This small molecule binds to this protein.
Small molecule (SMILES): CCC(C)(C)[C@@H]1CCc2[nH]nc(C(=O)NN)c2C1

Binding-site contacts:
Ligand atom N7 contacts residue HIS92 of chain 1.A at 4.0 Å.
Ligand atom C13 contacts residue ILE18 of chain 1.A at 4.1 Å (hydrophobic).
Ligand atom C3 contacts residue GLU89 of chain 1.A at 3.8 Å.
Ligand atom N2 contacts residue LEU142 of chain 1.A at 3.4 Å.
Ligand atom N1 contacts residue ALA39 of chain 1.A at 3.8 Å.
Ligand atom N1 contacts residue GLU89 of chain 1.A at 3.8 Å.
Ligand atom C15 contacts residue ASN140 of chain 1.A at 4.0 Å.
Ligand atom C3 contacts residue ALA39 of chain 1.A at 3.4 Å (hydrophobic).
Ligand atom C5 contacts residue LEU91 of chain 1.A at 3.9 Å (hydrophobic).
Ligand atom C16 contacts residue ALA152 of chain 1.A at 3.5 Å (hydrophobic).
Ligand atom C11 contacts residue PHE88 of chain 1.A at 4.0 Å (hydrophobic).
Ligand atom C18 contacts residue VAL26 of chain 1.A at 3.9 Å (hydrophobic).
Ligand atom N1 contacts residue LEU142 of chain 1.A at 3.7 Å.
Ligand atom N7 contacts residue LEU91 of chain 1.A at 2.5 Å (h-bond).
Ligand atom C5 contacts residue LEU142 of chain 1.A at 3.8 Å (hydrophobic).
Ligand atom C18 contacts residue ASP153 of chain 1.A at 4.1 Å.
Ligand atom C10 contacts residue LEU142 of chain 1.A at 3.9 Å (hydrophobic).
Ligand atom N2 contacts residue LEU91 of chain 1.A at 3.6 Å (h-bond).
Ligand atom N8 contacts residue LEU91 of chain 1.A at 3.1 Å (h-bond).
Ligand atom C16 contacts residue ASP153 of chain 1.A at 3.8 Å.
Ligand atom C6 contacts residue ILE18 of chain 1.A at 3.7 Å (hydrophobic).
Ligand atom C16 contacts residue ASN140 of chain 1.A at 3.3 Å.
Ligand atom C4 contacts residue LEU142 of chain 1.A at 3.6 Å (hydrophobic).
Ligand atom N8 contacts residue HIS92 of chain 1.A at 3.1 Å (h-bond).
Ligand atom N2 contacts residue GLU89 of chain 1.A at 2.8 Å (salt-bridge).
Ligand atom C3 contacts residue LEU142 of chain 1.A at 3.3 Å (hydrophobic).
Ligand atom C6 contacts residue LEU91 of chain 1.A at 3.6 Å (hydrophobic).
Ligand atom C10 contacts residue PHE88 of chain 1.A at 3.6 Å (hydrophobic).
Ligand atom N2 contacts residue PHE90 of chain 1.A at 3.7 Å.
Ligand atom C18 contacts residue LYS41 of chain 1.A at 3.4 Å.
Ligand atom N8 contacts residue GLN93 of chain 1.A at 4.0 Å.
Ligand atom N8 contacts residue PHE90 of chain 1.A at 3.9 Å.
Ligand atom C15 contacts residue GLN139 of chain 1.A at 3.5 Å.
Ligand atom N1 contacts residue PHE90 of chain 1.A at 3.7 Å.
Ligand atom N7 contacts residue PHE90 of chain 1.A at 3.6 Å.
Ligand atom N1 contacts residue LEU91 of chain 1.A at 3.0 Å (h-bond).
Ligand atom O9 contacts residue ILE18 of chain 1.A at 2.9 Å.
Ligand atom C4 contacts residue ALA39 of chain 1.A at 3.9 Å (hydrophobic).
Ligand atom C10 contacts residue ALA39 of chain 1.A at 3.8 Å (hydrophobic).
Ligand atom N2 contacts residue ALA39 of chain 1.A at 3.4 Å.

Sequence of chain 1.A:
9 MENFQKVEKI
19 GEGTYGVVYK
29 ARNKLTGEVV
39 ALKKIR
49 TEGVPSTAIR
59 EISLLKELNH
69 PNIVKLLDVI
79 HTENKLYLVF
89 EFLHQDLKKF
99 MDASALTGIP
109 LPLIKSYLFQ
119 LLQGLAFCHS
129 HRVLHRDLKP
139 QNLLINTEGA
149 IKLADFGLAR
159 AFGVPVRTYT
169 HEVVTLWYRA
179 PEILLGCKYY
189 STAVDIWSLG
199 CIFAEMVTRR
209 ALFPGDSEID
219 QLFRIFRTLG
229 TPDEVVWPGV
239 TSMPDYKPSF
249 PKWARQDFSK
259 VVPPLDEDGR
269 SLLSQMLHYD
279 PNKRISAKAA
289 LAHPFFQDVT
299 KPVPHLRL